Sequence of chain 1.A:
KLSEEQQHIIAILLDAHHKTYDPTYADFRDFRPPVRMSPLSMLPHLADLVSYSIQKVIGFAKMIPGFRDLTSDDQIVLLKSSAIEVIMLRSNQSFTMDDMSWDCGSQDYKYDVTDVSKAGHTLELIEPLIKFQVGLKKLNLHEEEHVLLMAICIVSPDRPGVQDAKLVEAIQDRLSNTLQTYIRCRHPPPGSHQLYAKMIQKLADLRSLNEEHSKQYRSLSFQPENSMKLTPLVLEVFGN

Binding-site contacts:
Ligand atom CD1 contacts residue GLN103 of chain 1.A at 3.5 Å.
Ligand atom CA contacts residue LYS90 of chain 1.A at 3.5 Å.
Ligand atom CE1 contacts residue LYS108 of chain 1.A at 3.7 Å.
Ligand atom CD2 contacts residue ILE86 of chain 1.A at 3.8 Å (hydrophobic).
Ligand atom CB contacts residue LYS90 of chain 1.A at 3.4 Å.
Ligand atom C contacts residue GLU264 of chain 1.A at 3.4 Å.
Ligand atom CG contacts residue GLU264 of chain 1.A at 3.3 Å.
Ligand atom CD2 contacts residue ILE104 of chain 1.A at 3.6 Å (hydrophobic).
Ligand atom O contacts residue LYS90 of chain 1.A at 2.9 Å (salt-bridge).
Ligand atom SD contacts residue GLU264 of chain 1.A at 3.9 Å.
Ligand atom NE2 contacts residue GLU264 of chain 1.A at 3.7 Å.
Ligand atom CB contacts residue GLU264 of chain 1.A at 3.2 Å.
Ligand atom O contacts residue GLU264 of chain 1.A at 3.8 Å.
Ligand atom CD2 contacts residue GLU264 of chain 1.A at 3.4 Å.
Ligand atom NE2 contacts residue LYS108 of chain 1.A at 3.0 Å.
Ligand atom N contacts residue GLU264 of chain 1.A at 3.0 Å (salt-bridge).
Ligand atom CD contacts residue GLU264 of chain 1.A at 3.2 Å.
Ligand atom CB contacts residue GLU264 of chain 1.A at 3.7 Å.
Ligand atom N contacts residue GLU264 of chain 1.A at 3.4 Å (salt-bridge).
Ligand atom CD1 contacts residue ILE104 of chain 1.A at 3.5 Å (hydrophobic).
Ligand atom CE contacts residue PRO260 of chain 1.A at 3.5 Å (hydrophobic).
Ligand atom CA contacts residue GLU264 of chain 1.A at 3.4 Å.
Ligand atom CG contacts residue ILE104 of chain 1.A at 3.4 Å (hydrophobic).
Ligand atom CB contacts residue GLU264 of chain 1.A at 3.3 Å.
Ligand atom C contacts residue GLU264 of chain 1.A at 3.4 Å.
Ligand atom C contacts residue LYS90 of chain 1.A at 3.6 Å.
Ligand atom CD2 contacts residue LYS90 of chain 1.A at 3.8 Å.
Ligand atom SD contacts residue SER100 of chain 1.A at 3.8 Å.
Ligand atom CD2 contacts residue LEU107 of chain 1.A at 3.5 Å (hydrophobic).
Ligand atom N contacts residue LYS90 of chain 1.A at 3.4 Å (salt-bridge).
Ligand atom CD1 contacts residue ILE86 of chain 1.A at 3.5 Å (hydrophobic).
Ligand atom CA contacts residue GLU264 of chain 1.A at 3.5 Å.
Ligand atom CA contacts residue LYS90 of chain 1.A at 3.9 Å.
Ligand atom CA contacts residue GLU264 of chain 1.A at 3.5 Å.
Ligand atom CE contacts residue ILE104 of chain 1.A at 3.9 Å (hydrophobic).
Ligand atom CD1 contacts residue LEU107 of chain 1.A at 3.8 Å (hydrophobic).
Ligand atom CB contacts residue GLN103 of chain 1.A at 3.9 Å.
Ligand atom O contacts residue ILE86 of chain 1.A at 3.8 Å.
Ligand atom N contacts residue GLU264 of chain 1.A at 2.6 Å (salt-bridge).
Ligand atom ND1 contacts residue ILE104 of chain 1.A at 3.5 Å.

The protein below binds the small molecule below.
Small molecule (SMILES): CSCC[C@H](NC(=O)[C@H](CC(C)C)NC(=O)[C@H](CCSC)NC(=O)[C@@H]1CCCN1C(=O)[C@H](CC1=NC=NC1)NC(=O)[C@H](CC(N)=O)NC(=O)[C@@H](N)CCCCN)C(=O)N[C@@H](CC(N)=O)C(=O)N[C@@H](CC(C)C)C(=O)N[C@@H](CC(C)C)C(=O)N[C@H](C=O)CCCCN